Sequence of chain 1.Z:
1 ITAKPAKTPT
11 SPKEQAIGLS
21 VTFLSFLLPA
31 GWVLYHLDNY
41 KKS

A protein and the small-molecule ligand that binds it are described below.
Small molecule (SMILES): C[C@H](CCC(=O)O)[C@H]1CC[C@H]2[C@@H]3[C@H](O)C[C@@H]4C[C@H](O)CC[C@]4(C)[C@H]3C[C@H](O)[C@]12C

Binding-site contacts:
Ligand atom O25 contacts residue ALA22 of chain 1.Y at 3.7 Å.
Ligand atom O25 contacts residue TRP18 of chain 1.Y at 3.3 Å (h-bond).
Ligand atom O25 contacts residue LEU21 of chain 1.Y at 3.5 Å.
Ligand atom O26 contacts residue ALA22 of chain 1.Y at 4.3 Å.
Ligand atom C12 contacts residue TRP18 of chain 1.Y at 4.5 Å (hydrophobic).
Ligand atom O3 contacts residue GLU14 of chain 1.Z at 3.1 Å (salt-bridge).
Ligand atom C4 contacts residue GLU14 of chain 1.Z at 4.2 Å.
Ligand atom O26 contacts residue VAL21 of chain 1.Z at 4.0 Å.
Ligand atom C9 contacts residue TRP18 of chain 1.Y at 4.5 Å (hydrophobic).
Ligand atom C14 contacts residue TRP18 of chain 1.Y at 4.3 Å (hydrophobic).
Ligand atom C21 contacts residue ILE17 of chain 1.Z at 3.9 Å (hydrophobic).
Ligand atom O12 contacts residue ILE17 of chain 1.Z at 4.0 Å.
Ligand atom C23 contacts residue LEU21 of chain 1.Y at 4.4 Å (hydrophobic).
Ligand atom C24 contacts residue LEU21 of chain 1.Y at 4.1 Å (hydrophobic).
Ligand atom C17 contacts residue TRP18 of chain 1.Y at 4.2 Å (hydrophobic).
Ligand atom C16 contacts residue TRP18 of chain 1.Y at 4.2 Å (hydrophobic).
Ligand atom O12 contacts residue TRP18 of chain 1.Y at 3.1 Å.
Ligand atom C3 contacts residue GLU14 of chain 1.Z at 3.9 Å.
Ligand atom C12 contacts residue ILE17 of chain 1.Z at 4.1 Å (hydrophobic).
Ligand atom C22 contacts residue LEU21 of chain 1.Y at 4.4 Å (hydrophobic).
Ligand atom C22 contacts residue TRP18 of chain 1.Y at 4.1 Å (hydrophobic).
Ligand atom C11 contacts residue ILE17 of chain 1.Z at 4.1 Å (hydrophobic).
Ligand atom C6 contacts residue TRP18 of chain 1.Y at 4.5 Å (hydrophobic).
Ligand atom C24 contacts residue VAL21 of chain 1.Z at 4.3 Å (hydrophobic).
Ligand atom C24 contacts residue TRP18 of chain 1.Y at 4.5 Å (hydrophobic).
Ligand atom C23 contacts residue VAL21 of chain 1.Z at 4.2 Å (hydrophobic).
Ligand atom C2 contacts residue GLU14 of chain 1.Z at 4.0 Å.
Ligand atom C1 contacts residue LYS13 of chain 1.Z at 4.4 Å.

Sequence of chain 1.Y:
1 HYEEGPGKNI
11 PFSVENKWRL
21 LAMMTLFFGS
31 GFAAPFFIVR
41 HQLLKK